Binding-site contacts:
Ligand atom C13 contacts residue GLY106 of chain 2.A at 3.7 Å.
Ligand atom C15 contacts residue ASN176 of chain 2.A at 3.5 Å.
Ligand atom C12 contacts residue TRP207 of chain 2.A at 3.5 Å (hydrophobic).
Ligand atom O2 contacts residue LEU90 of chain 2.A at 3.0 Å.
Ligand atom O3 contacts residue PHE110 of chain 2.A at 3.6 Å.
Ligand atom C16 contacts residue PHE110 of chain 2.A at 3.8 Å (hydrophobic).
Ligand atom C10 contacts residue ASN176 of chain 2.A at 3.3 Å.
Ligand atom C2 contacts residue MET102 of chain 2.A at 3.7 Å (hydrophobic).
Ligand atom C12 contacts residue ILE107 of chain 2.A at 3.7 Å (hydrophobic).
Ligand atom O1 contacts residue TYR148 of chain 2.A at 2.9 Å (h-bond).
Ligand atom S2 contacts residue TRP103 of chain 2.A at 3.7 Å.
Ligand atom F2 contacts residue GLU180 of chain 2.A at 3.5 Å.
Ligand atom C11 contacts residue PHE110 of chain 2.A at 3.3 Å (hydrophobic).
Ligand atom C4 contacts residue MET102 of chain 2.A at 3.6 Å (hydrophobic).
Ligand atom N2 contacts residue TRP103 of chain 2.A at 3.6 Å.
Ligand atom N3 contacts residue ASN176 of chain 2.A at 3.2 Å (h-bond).
Ligand atom F3 contacts residue GLU180 of chain 2.A at 3.3 Å.
Ligand atom S2 contacts residue TYR148 of chain 2.A at 3.6 Å.
Ligand atom F3 contacts residue MET142 of chain 2.A at 3.7 Å.
Ligand atom F2 contacts residue LEU183 of chain 2.A at 3.6 Å.
Ligand atom F1 contacts residue PHE110 of chain 2.A at 3.7 Å.
Ligand atom C14 contacts residue PHE110 of chain 2.A at 3.4 Å (hydrophobic).
Ligand atom C13 contacts residue TRP207 of chain 2.A at 3.7 Å (hydrophobic).
Ligand atom C15 contacts residue ASN179 of chain 2.A at 3.6 Å.
Ligand atom C5 contacts residue TRP103 of chain 2.A at 3.4 Å (hydrophobic).
Ligand atom C12 contacts residue PHE110 of chain 2.A at 3.6 Å (hydrophobic).
Ligand atom F1 contacts residue PHE114 of chain 2.A at 3.4 Å.
Ligand atom C10 contacts residue PHE110 of chain 2.A at 3.5 Å (hydrophobic).
Ligand atom C9 contacts residue THR149 of chain 2.A at 3.4 Å.
Ligand atom C10 contacts residue TRP207 of chain 2.A at 3.7 Å (hydrophobic).
Ligand atom C11 contacts residue TRP207 of chain 2.A at 3.5 Å (hydrophobic).
Ligand atom C3 contacts residue MET102 of chain 2.A at 3.6 Å (hydrophobic).
Ligand atom C14 contacts residue ASN179 of chain 2.A at 3.4 Å.
Ligand atom C3 contacts residue LEU90 of chain 2.A at 3.7 Å (hydrophobic).
Ligand atom F3 contacts residue TRP138 of chain 2.A at 3.2 Å.
Ligand atom O3 contacts residue ASN179 of chain 2.A at 2.6 Å (h-bond).
Ligand atom C1 contacts residue PRO94 of chain 2.A at 3.8 Å (hydrophobic).
Ligand atom C4 contacts residue TRP103 of chain 2.A at 3.5 Å (hydrophobic).
Ligand atom F1 contacts residue TRP138 of chain 2.A at 3.5 Å.
Ligand atom N1 contacts residue MET102 of chain 2.A at 3.1 Å (h-bond).

This small molecule binds to this protein.
Small molecule (SMILES): CCCS(=O)(=O)NCc1nc(-c2ccc(C(=O)NCCC(F)(F)F)cc2)cs1

Sequence of chain 2.A:
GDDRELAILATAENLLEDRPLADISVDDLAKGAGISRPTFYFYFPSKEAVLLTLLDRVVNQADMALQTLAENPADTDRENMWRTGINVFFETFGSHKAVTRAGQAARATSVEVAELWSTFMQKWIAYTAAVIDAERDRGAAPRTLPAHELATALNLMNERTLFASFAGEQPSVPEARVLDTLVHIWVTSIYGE